This protein binds this small molecule.
Small molecule (SMILES): CC(=O)N[C@H]1[C@H](O[C@H]2[C@H](O)[C@@H](NC(C)=O)CO[C@@H]2CO)O[C@H](CO)[C@@H](O[C@@H]2O[C@H](CO[C@H]3O[C@H](CO)[C@@H](O)[C@H](O)[C@@H]3O)[C@@H](O)[C@H](O[C@H]3O[C@H](CO)[C@@H](O)[C@H](O)[C@@H]3O)[C@@H]2O)[C@@H]1O

Sequence of chain 1.D:
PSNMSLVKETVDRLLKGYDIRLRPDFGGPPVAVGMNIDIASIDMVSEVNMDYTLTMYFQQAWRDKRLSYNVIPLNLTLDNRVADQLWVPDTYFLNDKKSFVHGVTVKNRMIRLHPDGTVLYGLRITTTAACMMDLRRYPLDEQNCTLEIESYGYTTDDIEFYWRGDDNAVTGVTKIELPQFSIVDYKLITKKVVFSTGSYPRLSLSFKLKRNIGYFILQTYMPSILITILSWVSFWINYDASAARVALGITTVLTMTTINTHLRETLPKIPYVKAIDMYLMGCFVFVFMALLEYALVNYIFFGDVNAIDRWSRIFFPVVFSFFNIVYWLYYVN

Binding-site contacts:
Ligand atom N2 contacts residue ASN104 of chain 1.D at 2.7 Å (h-bond).
Ligand atom O6 contacts residue ASN197 of chain 1.D at 3.7 Å.
Ligand atom O7 contacts residue LEU103 of chain 1.D at 3.8 Å.
Ligand atom C6 contacts residue HIS143 of chain 1.D at 4.2 Å.
Ligand atom O5 contacts residue HIS143 of chain 1.D at 3.2 Å (h-bond).
Ligand atom C1 contacts residue ASN104 of chain 1.D at 1.4 Å.
Ligand atom C2 contacts residue ASN104 of chain 1.D at 2.5 Å.
Ligand atom O7 contacts residue PRO102 of chain 1.D at 3.8 Å.
Ligand atom C5 contacts residue ASN104 of chain 1.D at 3.6 Å.
Ligand atom C8 contacts residue ASN104 of chain 1.D at 4.4 Å.
Ligand atom C1 contacts residue HIS143 of chain 1.D at 3.5 Å.
Ligand atom C3 contacts residue ASN104 of chain 1.D at 3.8 Å.
Ligand atom C5 contacts residue HIS143 of chain 1.D at 4.0 Å.
Ligand atom O5 contacts residue ASN104 of chain 1.D at 2.3 Å (h-bond).
Ligand atom O7 contacts residue ASN104 of chain 1.D at 3.8 Å.
Ligand atom C4 contacts residue ASN104 of chain 1.D at 4.2 Å.
Ligand atom C7 contacts residue ASN104 of chain 1.D at 3.5 Å.